Sequence of chain 3.B:
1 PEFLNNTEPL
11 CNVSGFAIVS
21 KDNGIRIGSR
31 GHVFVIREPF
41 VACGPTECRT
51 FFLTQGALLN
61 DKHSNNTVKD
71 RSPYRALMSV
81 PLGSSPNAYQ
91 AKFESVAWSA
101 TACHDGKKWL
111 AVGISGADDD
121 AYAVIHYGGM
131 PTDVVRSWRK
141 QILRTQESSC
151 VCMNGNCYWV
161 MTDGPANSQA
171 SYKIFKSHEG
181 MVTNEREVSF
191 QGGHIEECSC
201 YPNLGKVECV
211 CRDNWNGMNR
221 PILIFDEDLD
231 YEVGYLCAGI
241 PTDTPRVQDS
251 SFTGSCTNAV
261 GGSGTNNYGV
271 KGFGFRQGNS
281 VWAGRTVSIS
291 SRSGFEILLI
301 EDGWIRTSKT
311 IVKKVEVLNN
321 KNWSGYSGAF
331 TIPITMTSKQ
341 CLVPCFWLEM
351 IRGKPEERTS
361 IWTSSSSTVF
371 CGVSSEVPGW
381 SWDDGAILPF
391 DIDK

A small-molecule ligand and the protein it binds are described below.
Small molecule (SMILES): CC(=O)N[C@H]1[C@H](O[C@H]2[C@H](O)[C@@H](NC(C)=O)CO[C@@H]2CO)O[C@H](CO)[C@@H](O)[C@@H]1O

Binding-site contacts:
Ligand atom C8 contacts residue LYS62 of chain 3.B at 4.4 Å.
Ligand atom C7 contacts residue ASN65 of chain 3.B at 3.1 Å.
Ligand atom O5 contacts residue ASN65 of chain 3.B at 2.3 Å (h-bond).
Ligand atom O7 contacts residue LYS62 of chain 3.B at 4.1 Å.
Ligand atom C3 contacts residue ASN65 of chain 3.B at 3.7 Å.
Ligand atom C1 contacts residue ASN65 of chain 3.B at 1.4 Å.
Ligand atom C5 contacts residue ASN65 of chain 3.B at 3.6 Å.
Ligand atom C8 contacts residue ILE392 of chain 3.B at 3.9 Å (hydrophobic).
Ligand atom C7 contacts residue ILE361 of chain 3.B at 4.0 Å (hydrophobic).
Ligand atom O7 contacts residue ASN65 of chain 3.B at 3.1 Å (h-bond).
Ligand atom C2 contacts residue ASN65 of chain 3.B at 2.3 Å.
Ligand atom C4 contacts residue ASN65 of chain 3.B at 4.2 Å.
Ligand atom N2 contacts residue ASN65 of chain 3.B at 2.8 Å (h-bond).
Ligand atom N2 contacts residue ILE361 of chain 3.B at 4.1 Å.
Ligand atom C8 contacts residue ASN65 of chain 3.B at 4.4 Å.
Ligand atom C8 contacts residue ILE361 of chain 3.B at 3.8 Å (hydrophobic).